Binding-site contacts:
Ligand atom O9 contacts residue LEU96 of chain 1.A at 3.5 Å.
Ligand atom C6 contacts residue LYS43 of chain 1.A at 3.7 Å.
Ligand atom C15 contacts residue ALA41 of chain 1.A at 3.4 Å (hydrophobic).
Ligand atom C14 contacts residue ALA41 of chain 1.A at 3.4 Å (hydrophobic).
Ligand atom C19 contacts residue ASP104 of chain 1.A at 3.5 Å.
Ligand atom C24 contacts residue ASP107 of chain 1.A at 3.5 Å.
Ligand atom C4 contacts residue ILE161 of chain 1.A at 3.8 Å (hydrophobic).
Ligand atom CL1 contacts residue LEU150 of chain 1.A at 4.0 Å.
Ligand atom N23 contacts residue ASP107 of chain 1.A at 3.8 Å.
Ligand atom C13 contacts residue LEU150 of chain 1.A at 3.6 Å (hydrophobic).
Ligand atom C7 contacts residue LYS43 of chain 1.A at 3.8 Å.
Ligand atom C14 contacts residue LEU150 of chain 1.A at 3.8 Å (hydrophobic).
Ligand atom N2 contacts residue ILE161 of chain 1.A at 3.5 Å.
Ligand atom CL1 contacts residue ARG98 of chain 1.A at 3.8 Å.
Ligand atom C8 contacts residue ILE161 of chain 1.A at 4.0 Å (hydrophobic).
Ligand atom C6 contacts residue ASP162 of chain 1.A at 3.5 Å.
Ligand atom C3 contacts residue ILE161 of chain 1.A at 3.5 Å (hydrophobic).
Ligand atom CL1 contacts residue VAL102 of chain 1.A at 3.9 Å.
Ligand atom O9 contacts residue ILE161 of chain 1.A at 3.8 Å.
Ligand atom C14 contacts residue GLU97 of chain 1.A at 3.4 Å.
Ligand atom C7 contacts residue ASP162 of chain 1.A at 3.8 Å.
Ligand atom C3 contacts residue VAL28 of chain 1.A at 4.0 Å (hydrophobic).
Ligand atom C5 contacts residue PHE25 of chain 1.A at 3.3 Å (hydrophobic).
Ligand atom C21 contacts residue ASP104 of chain 1.A at 4.0 Å.
Ligand atom C20 contacts residue LEU20 of chain 1.A at 3.8 Å (hydrophobic).
Ligand atom C18 contacts residue PHE25 of chain 1.A at 4.0 Å (hydrophobic).
Ligand atom C18 contacts residue GLY21 of chain 1.A at 4.0 Å.
Ligand atom C12 contacts residue LEU150 of chain 1.A at 3.8 Å (hydrophobic).
Ligand atom C17 contacts residue VAL28 of chain 1.A at 4.0 Å (hydrophobic).
Ligand atom C11 contacts residue ILE161 of chain 1.A at 4.1 Å (hydrophobic).
Ligand atom C10 contacts residue ILE161 of chain 1.A at 4.0 Å (hydrophobic).
Ligand atom C15 contacts residue GLU97 of chain 1.A at 3.6 Å.
Ligand atom N23 contacts residue ASP104 of chain 1.A at 2.7 Å (salt-bridge).
Ligand atom C1 contacts residue ILE161 of chain 1.A at 3.8 Å (hydrophobic).
Ligand atom C5 contacts residue ASP162 of chain 1.A at 3.6 Å.
Ligand atom C4 contacts residue PHE25 of chain 1.A at 3.7 Å (hydrophobic).
Ligand atom C6 contacts residue PHE25 of chain 1.A at 4.0 Å (hydrophobic).
Ligand atom C22 contacts residue ASP104 of chain 1.A at 3.6 Å.
Ligand atom CL1 contacts residue LEU20 of chain 1.A at 3.8 Å.
Ligand atom C24 contacts residue ASP104 of chain 1.A at 3.3 Å.

This protein binds this small molecule.
Small molecule (SMILES): Clc1ccc2c(c1)N(CCC[C@@H]1CCCNC1)c1ccccc1O2

Sequence of chain 1.A:
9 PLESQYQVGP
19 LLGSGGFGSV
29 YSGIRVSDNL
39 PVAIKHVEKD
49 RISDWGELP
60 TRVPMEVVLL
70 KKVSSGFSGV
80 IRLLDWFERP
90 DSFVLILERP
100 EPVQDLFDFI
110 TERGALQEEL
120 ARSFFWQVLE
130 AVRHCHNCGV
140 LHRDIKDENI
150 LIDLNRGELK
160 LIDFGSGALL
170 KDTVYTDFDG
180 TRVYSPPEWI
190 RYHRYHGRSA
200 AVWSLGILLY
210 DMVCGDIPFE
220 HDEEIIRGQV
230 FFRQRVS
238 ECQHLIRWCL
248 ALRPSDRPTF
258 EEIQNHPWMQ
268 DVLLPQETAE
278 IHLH